Sequence of chain 1.F:
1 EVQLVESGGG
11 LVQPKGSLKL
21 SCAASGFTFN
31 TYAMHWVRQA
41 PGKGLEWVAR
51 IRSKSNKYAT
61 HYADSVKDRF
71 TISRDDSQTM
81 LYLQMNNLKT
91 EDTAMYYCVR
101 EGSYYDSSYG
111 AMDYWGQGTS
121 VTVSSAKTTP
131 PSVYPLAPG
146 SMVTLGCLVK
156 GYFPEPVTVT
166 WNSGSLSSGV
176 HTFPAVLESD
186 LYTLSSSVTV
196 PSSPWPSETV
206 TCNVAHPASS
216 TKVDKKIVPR

A protein and the small-molecule ligand that binds it are described below.
Small molecule (SMILES): CC(=O)N[C@H]1[C@H](O[C@H]2[C@H](O)[C@@H](NC(C)=O)CO[C@@H]2CO[C@@H]2O[C@@H](C)[C@@H](O)[C@@H](O)[C@@H]2O)O[C@H](CO)[C@@H](O[C@@H]2O[C@H](CO[C@H]3O[C@H](CO)[C@@H](O)[C@H](O)[C@@H]3O)[C@@H](O)[C@H](O[C@H]3O[C@H](CO)[C@@H](O)[C@H](O)[C@@H]3O)[C@@H]2O)[C@@H]1O

Sequence of chain 1.A:
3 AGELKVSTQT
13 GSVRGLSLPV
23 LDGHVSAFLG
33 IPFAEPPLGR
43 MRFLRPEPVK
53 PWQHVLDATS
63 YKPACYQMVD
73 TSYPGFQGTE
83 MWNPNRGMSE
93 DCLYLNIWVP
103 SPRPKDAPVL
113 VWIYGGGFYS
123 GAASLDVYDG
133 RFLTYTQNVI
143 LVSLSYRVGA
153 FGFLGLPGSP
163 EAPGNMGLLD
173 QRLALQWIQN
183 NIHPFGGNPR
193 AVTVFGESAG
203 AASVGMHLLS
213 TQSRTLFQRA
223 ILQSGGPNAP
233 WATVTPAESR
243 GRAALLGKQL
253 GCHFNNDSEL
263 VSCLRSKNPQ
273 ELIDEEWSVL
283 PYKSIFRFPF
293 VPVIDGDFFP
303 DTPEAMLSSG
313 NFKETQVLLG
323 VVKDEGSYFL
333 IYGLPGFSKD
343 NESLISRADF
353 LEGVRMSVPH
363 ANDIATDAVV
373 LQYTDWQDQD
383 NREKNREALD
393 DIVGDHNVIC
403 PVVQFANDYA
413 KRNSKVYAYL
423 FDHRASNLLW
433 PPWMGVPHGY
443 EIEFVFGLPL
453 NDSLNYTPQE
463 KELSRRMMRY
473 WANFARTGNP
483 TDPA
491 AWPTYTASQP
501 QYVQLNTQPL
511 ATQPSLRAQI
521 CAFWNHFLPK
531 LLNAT

Sequence of chain 1.E:
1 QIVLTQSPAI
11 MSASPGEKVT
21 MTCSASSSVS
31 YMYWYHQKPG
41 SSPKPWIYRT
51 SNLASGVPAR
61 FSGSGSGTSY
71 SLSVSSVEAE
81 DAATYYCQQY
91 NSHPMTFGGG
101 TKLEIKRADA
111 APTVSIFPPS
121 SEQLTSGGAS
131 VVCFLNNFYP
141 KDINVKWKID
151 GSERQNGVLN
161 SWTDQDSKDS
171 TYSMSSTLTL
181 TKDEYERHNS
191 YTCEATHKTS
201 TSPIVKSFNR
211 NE

Binding-site contacts:
Ligand atom C6 contacts residue THR71 of chain 1.F at 3.8 Å.
Ligand atom O7 contacts residue GLY338 of chain 1.A at 2.9 Å (h-bond).
Ligand atom C1 contacts residue HIS61 of chain 1.F at 3.6 Å.
Ligand atom O2 contacts residue LYS285 of chain 1.A at 3.6 Å (salt-bridge).
Ligand atom O3 contacts residue LYS285 of chain 1.A at 2.9 Å (salt-bridge).
Ligand atom C2 contacts residue LYS67 of chain 1.F at 3.7 Å.
Ligand atom O5 contacts residue SER340 of chain 1.A at 3.4 Å.
Ligand atom C1 contacts residue ASP68 of chain 1.F at 3.9 Å.
Ligand atom O5 contacts residue ASN343 of chain 1.A at 2.4 Å (h-bond).
Ligand atom C4 contacts residue TYR62 of chain 1.F at 3.8 Å (hydrophobic).
Ligand atom C1 contacts residue ASN343 of chain 1.A at 1.4 Å.
Ligand atom C6 contacts residue HIS93 of chain 1.E at 3.8 Å.
Ligand atom O5 contacts residue HIS61 of chain 1.F at 3.4 Å.
Ligand atom O2 contacts residue THR60 of chain 1.F at 3.3 Å (h-bond).
Ligand atom C1 contacts residue GLY338 of chain 1.A at 3.9 Å.
Ligand atom O6 contacts residue GLY335 of chain 1.A at 3.2 Å (h-bond).
Ligand atom C5 contacts residue ASN343 of chain 1.A at 3.6 Å.
Ligand atom O6 contacts residue THR71 of chain 1.F at 3.1 Å (h-bond).
Ligand atom O2 contacts residue ASP68 of chain 1.F at 3.1 Å (salt-bridge).
Ligand atom C2 contacts residue HIS61 of chain 1.F at 3.5 Å.
Ligand atom O6 contacts residue ASP68 of chain 1.F at 3.9 Å.
Ligand atom O4 contacts residue HIS61 of chain 1.F at 3.2 Å.
Ligand atom N2 contacts residue ASN343 of chain 1.A at 3.0 Å (h-bond).
Ligand atom C3 contacts residue ASN343 of chain 1.A at 3.7 Å.
Ligand atom O4 contacts residue TYR62 of chain 1.F at 3.3 Å (h-bond).
Ligand atom C3 contacts residue TYR62 of chain 1.F at 3.9 Å (hydrophobic).
Ligand atom O6 contacts residue LYS67 of chain 1.F at 3.3 Å.
Ligand atom C3 contacts residue LYS285 of chain 1.A at 3.8 Å.
Ligand atom O7 contacts residue PRO337 of chain 1.A at 3.3 Å.
Ligand atom C3 contacts residue LYS67 of chain 1.F at 3.9 Å.
Ligand atom O3 contacts residue HIS61 of chain 1.F at 3.3 Å.
Ligand atom C7 contacts residue ASN343 of chain 1.A at 3.4 Å.
Ligand atom C2 contacts residue THR60 of chain 1.F at 3.8 Å.
Ligand atom C6 contacts residue PHE339 of chain 1.A at 3.7 Å (hydrophobic).
Ligand atom O7 contacts residue ASN343 of chain 1.A at 3.3 Å (h-bond).
Ligand atom O3 contacts residue TYR62 of chain 1.F at 2.8 Å (h-bond).
Ligand atom O3 contacts residue LYS67 of chain 1.F at 3.3 Å (salt-bridge).
Ligand atom C2 contacts residue ASN343 of chain 1.A at 2.4 Å.
Ligand atom C2 contacts residue ASP68 of chain 1.F at 3.7 Å.
Ligand atom C7 contacts residue GLY338 of chain 1.A at 3.9 Å.